Sequence of chain 1.Y:
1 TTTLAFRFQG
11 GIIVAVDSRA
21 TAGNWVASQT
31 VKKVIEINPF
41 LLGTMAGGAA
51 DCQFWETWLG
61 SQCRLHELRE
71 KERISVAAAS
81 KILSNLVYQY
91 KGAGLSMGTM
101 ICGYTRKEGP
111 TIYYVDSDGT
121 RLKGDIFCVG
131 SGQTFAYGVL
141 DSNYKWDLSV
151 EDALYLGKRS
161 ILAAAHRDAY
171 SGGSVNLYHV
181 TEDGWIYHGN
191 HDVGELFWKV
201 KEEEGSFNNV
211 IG

Binding-site contacts:
Ligand atom C8 contacts residue ARG19 of chain 1.Y at 3.8 Å.
Ligand atom C14 contacts residue MET45 of chain 1.Y at 4.0 Å (hydrophobic).
Ligand atom C8 contacts residue LYS33 of chain 1.Y at 3.9 Å.
Ligand atom C12 contacts residue VAL31 of chain 1.Y at 4.0 Å (hydrophobic).
Ligand atom C8 contacts residue THR1 of chain 1.Y at 2.9 Å.
Ligand atom O5 contacts residue SER131 of chain 1.Y at 3.9 Å.
Ligand atom N18 contacts residue GLY47 of chain 1.Y at 3.0 Å (h-bond).
Ligand atom N18 contacts residue THR1 of chain 1.Y at 3.5 Å (h-bond).
Ligand atom C7 contacts residue THR1 of chain 1.Y at 2.2 Å.
Ligand atom C13 contacts residue MET45 of chain 1.Y at 3.8 Å (hydrophobic).
Ligand atom C6 contacts residue TYR170 of chain 1.Y at 3.4 Å (hydrophobic).
Ligand atom C4 contacts residue THR1 of chain 1.Y at 2.7 Å.
Ligand atom O17 contacts residue ALA46 of chain 1.Y at 3.6 Å.
Ligand atom C19 contacts residue GLY47 of chain 1.Y at 3.8 Å.
Ligand atom C21 contacts residue TYR170 of chain 1.Y at 3.7 Å (hydrophobic).
Ligand atom C2 contacts residue THR21 of chain 1.Y at 3.0 Å.
Ligand atom C14 contacts residue THR1 of chain 1.Y at 3.5 Å.
Ligand atom C13 contacts residue GLY47 of chain 1.Y at 3.8 Å.
Ligand atom O15 contacts residue THR21 of chain 1.Y at 3.4 Å (h-bond).
Ligand atom C9 contacts residue GLY47 of chain 1.Y at 3.9 Å.
Ligand atom O15 contacts residue ARG19 of chain 1.Y at 3.8 Å.
Ligand atom C13 contacts residue ALA49 of chain 1.Y at 4.0 Å (hydrophobic).
Ligand atom O17 contacts residue GLY47 of chain 1.Y at 2.9 Å (h-bond).
Ligand atom C9 contacts residue THR1 of chain 1.Y at 3.6 Å.
Ligand atom C16 contacts residue GLY47 of chain 1.Y at 4.0 Å.
Ligand atom O17 contacts residue THR1 of chain 1.Y at 2.2 Å (h-bond).
Ligand atom C14 contacts residue GLY47 of chain 1.Y at 3.6 Å.
Ligand atom C12 contacts residue LYS33 of chain 1.Y at 3.9 Å.
Ligand atom C3 contacts residue THR1 of chain 1.Y at 4.0 Å.
Ligand atom C10 contacts residue ALA20 of chain 1.Y at 4.0 Å (hydrophobic).
Ligand atom C11 contacts residue VAL31 of chain 1.Y at 3.5 Å (hydrophobic).
Ligand atom O20 contacts residue GLY47 of chain 1.Y at 3.9 Å.
Ligand atom C6 contacts residue THR21 of chain 1.Y at 4.0 Å.
Ligand atom C3 contacts residue THR21 of chain 1.Y at 3.9 Å.
Ligand atom C16 contacts residue THR1 of chain 1.Y at 1.3 Å.
Ligand atom C11 contacts residue ALA49 of chain 1.Y at 4.0 Å (hydrophobic).
Ligand atom CL contacts residue TYR170 of chain 1.Y at 3.9 Å.
Ligand atom C6 contacts residue THR1 of chain 1.Y at 2.8 Å.
Ligand atom O15 contacts residue ALA20 of chain 1.Y at 3.3 Å.
Ligand atom O5 contacts residue THR1 of chain 1.Y at 3.1 Å (h-bond).

A small-molecule ligand and the protein it binds are described below.
Small molecule (SMILES): C[C@]1(O)[C@@H](CCCCl)C(=O)N[C@]1(C=O)[C@@H](O)[C@@H]1C=CCCC1